Sequence of chain 1.G:
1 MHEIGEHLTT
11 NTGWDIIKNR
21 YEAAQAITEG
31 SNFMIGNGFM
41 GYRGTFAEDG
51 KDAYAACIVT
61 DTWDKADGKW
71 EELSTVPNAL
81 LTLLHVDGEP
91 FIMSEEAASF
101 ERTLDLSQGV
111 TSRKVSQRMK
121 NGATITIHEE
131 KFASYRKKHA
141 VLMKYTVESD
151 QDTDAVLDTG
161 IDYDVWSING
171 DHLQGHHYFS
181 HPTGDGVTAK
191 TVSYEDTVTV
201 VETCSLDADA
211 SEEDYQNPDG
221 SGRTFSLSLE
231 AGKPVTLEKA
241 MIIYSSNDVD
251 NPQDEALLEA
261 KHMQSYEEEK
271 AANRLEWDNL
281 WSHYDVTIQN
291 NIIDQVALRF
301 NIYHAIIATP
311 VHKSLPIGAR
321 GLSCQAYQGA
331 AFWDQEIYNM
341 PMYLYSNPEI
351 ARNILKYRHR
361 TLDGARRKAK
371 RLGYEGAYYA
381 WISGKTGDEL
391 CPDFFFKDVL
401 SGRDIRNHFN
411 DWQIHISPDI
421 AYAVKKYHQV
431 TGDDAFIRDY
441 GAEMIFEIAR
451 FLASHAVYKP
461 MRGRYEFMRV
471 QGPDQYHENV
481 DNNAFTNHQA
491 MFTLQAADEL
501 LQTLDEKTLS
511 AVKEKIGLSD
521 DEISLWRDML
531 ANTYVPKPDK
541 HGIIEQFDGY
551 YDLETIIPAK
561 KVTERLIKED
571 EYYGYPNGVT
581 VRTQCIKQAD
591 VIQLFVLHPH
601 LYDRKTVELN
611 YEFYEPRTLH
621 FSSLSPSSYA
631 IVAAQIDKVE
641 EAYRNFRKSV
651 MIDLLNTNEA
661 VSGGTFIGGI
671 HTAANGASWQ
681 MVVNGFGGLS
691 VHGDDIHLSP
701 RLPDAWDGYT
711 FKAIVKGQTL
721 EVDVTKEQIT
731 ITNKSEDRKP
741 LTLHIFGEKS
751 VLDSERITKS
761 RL

Binding-site contacts:
Ligand atom O3 contacts residue TRP381 of chain 1.G at 4.3 Å.
Ligand atom C5 contacts residue GOL1 of chain 1.RB at 4.1 Å.
Ligand atom O3 contacts residue LEU624 of chain 1.G at 3.9 Å.
Ligand atom C1 contacts residue TYR327 of chain 1.G at 3.3 Å (hydrophobic).
Ligand atom C6 contacts residue TYR327 of chain 1.G at 3.4 Å (hydrophobic).
Ligand atom O6 contacts residue PHE332 of chain 1.G at 4.0 Å.
Ligand atom C4 contacts residue ASP334 of chain 1.G at 3.7 Å.
Ligand atom C4 contacts residue TRP333 of chain 1.G at 3.9 Å (hydrophobic).
Ligand atom C3 contacts residue TRP333 of chain 1.G at 3.8 Å (hydrophobic).
Ligand atom C3 contacts residue GOL1 of chain 1.RB at 3.9 Å.
Ligand atom O4 contacts residue TRP333 of chain 1.G at 3.1 Å (h-bond).
Ligand atom O3 contacts residue GLN475 of chain 1.G at 3.5 Å (h-bond).
Ligand atom O6 contacts residue TYR327 of chain 1.G at 3.8 Å.
Ligand atom O6 contacts residue ASP334 of chain 1.G at 2.5 Å (salt-bridge).
Ligand atom C3 contacts residue GLN588 of chain 1.G at 4.1 Å.
Ligand atom O4 contacts residue TRP381 of chain 1.G at 4.1 Å.
Ligand atom O4 contacts residue PHE332 of chain 1.G at 3.7 Å.
Ligand atom N contacts residue TYR327 of chain 1.G at 4.4 Å.
Ligand atom O3 contacts residue GLN588 of chain 1.G at 3.0 Å (h-bond).
Ligand atom C2 contacts residue GOL1 of chain 1.RB at 3.6 Å.
Ligand atom C6 contacts residue ASP334 of chain 1.G at 3.5 Å.
Ligand atom C3 contacts residue GLN475 of chain 1.G at 3.7 Å.
Ligand atom O4 contacts residue LEU624 of chain 1.G at 4.2 Å.
Ligand atom C3 contacts residue TRP381 of chain 1.G at 4.1 Å (hydrophobic).
Ligand atom C1 contacts residue GOL1 of chain 1.RB at 3.2 Å.
Ligand atom C5 contacts residue PHE332 of chain 1.G at 4.2 Å (hydrophobic).
Ligand atom C2 contacts residue SER622 of chain 1.G at 4.0 Å.
Ligand atom C2 contacts residue LYS587 of chain 1.G at 4.2 Å.
Ligand atom O6 contacts residue LEU624 of chain 1.G at 4.3 Å.
Ligand atom O4 contacts residue ASP334 of chain 1.G at 2.6 Å (salt-bridge).
Ligand atom C2 contacts residue GLN588 of chain 1.G at 3.5 Å.
Ligand atom O6 contacts residue ALA319 of chain 1.G at 3.4 Å.
Ligand atom C2 contacts residue GLN475 of chain 1.G at 3.3 Å.
Ligand atom N contacts residue GLN475 of chain 1.G at 3.8 Å.
Ligand atom O3 contacts residue TRP333 of chain 1.G at 3.0 Å (h-bond).
Ligand atom C4 contacts residue LEU624 of chain 1.G at 4.0 Å (hydrophobic).
Ligand atom N contacts residue GOL1 of chain 1.RB at 2.5 Å (h-bond).
Ligand atom N contacts residue LYS587 of chain 1.G at 3.8 Å.
Ligand atom C5 contacts residue TYR327 of chain 1.G at 4.1 Å (hydrophobic).
Ligand atom C6 contacts residue LEU624 of chain 1.G at 4.0 Å (hydrophobic).

This small molecule binds to this protein.
Small molecule (SMILES): OC[C@H]1CNC[C@@H](O)[C@@H]1O